A protein and the small-molecule ligand that binds it are described below.
Small molecule (SMILES): O=C(CCCC[C@@H]1SC[C@@H]2NC(=O)N[C@@H]21)NC1CCN(c2ccncc2)CC1

Sequence of chain 4.A:
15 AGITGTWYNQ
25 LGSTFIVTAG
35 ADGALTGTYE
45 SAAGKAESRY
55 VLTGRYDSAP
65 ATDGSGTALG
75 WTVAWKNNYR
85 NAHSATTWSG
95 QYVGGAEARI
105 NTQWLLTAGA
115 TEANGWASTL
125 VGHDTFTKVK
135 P

Binding-site contacts:
Ligand atom C28 contacts residue ALA112 of chain 2.A at 3.6 Å (hydrophobic).
Ligand atom C17 contacts residue LYS49 of chain 2.A at 3.6 Å.
Ligand atom O03 contacts residue SER27 of chain 2.A at 2.7 Å (h-bond).
Ligand atom S04 contacts residue TRP92 of chain 2.A at 3.7 Å.
Ligand atom C05 contacts residue SER45 of chain 2.A at 3.8 Å.
Ligand atom C16 contacts residue TRP79 of chain 2.A at 3.7 Å (hydrophobic).
Ligand atom C10 contacts residue TRP108 of chain 2.A at 3.8 Å (hydrophobic).
Ligand atom C05 contacts residue ASN23 of chain 2.A at 3.8 Å.
Ligand atom O03 contacts residue ASP128 of chain 2.A at 3.8 Å.
Ligand atom C20 contacts residue SER88 of chain 2.A at 3.6 Å.
Ligand atom C05 contacts residue LEU25 of chain 2.A at 3.6 Å (hydrophobic).
Ligand atom C25 contacts residue ALA112 of chain 2.A at 3.4 Å (hydrophobic).
Ligand atom C05 contacts residue ASP128 of chain 2.A at 3.7 Å.
Ligand atom C14 contacts residue SER45 of chain 2.A at 3.5 Å.
Ligand atom C05 contacts residue TYR43 of chain 2.A at 3.6 Å (hydrophobic).
Ligand atom N02 contacts residue LEU25 of chain 2.A at 3.7 Å.
Ligand atom N06 contacts residue SER45 of chain 2.A at 3.0 Å (h-bond).
Ligand atom N09 contacts residue SER88 of chain 2.A at 3.1 Å (h-bond).
Ligand atom C01 contacts residue TRP120 of chain 4.A at 3.6 Å (hydrophobic).
Ligand atom C23 contacts residue LYS49 of chain 2.A at 3.6 Å.
Ligand atom C14 contacts residue ALA47 of chain 2.A at 3.5 Å (hydrophobic).
Ligand atom C15 contacts residue LEU110 of chain 2.A at 3.8 Å (hydrophobic).
Ligand atom O07 contacts residue TRP120 of chain 4.A at 3.8 Å.
Ligand atom C15 contacts residue TRP79 of chain 2.A at 3.7 Å (hydrophobic).
Ligand atom C17 contacts residue TRP79 of chain 2.A at 3.6 Å (hydrophobic).
Ligand atom O07 contacts residue GLY48 of chain 2.A at 3.6 Å.
Ligand atom C24 contacts residue ALA112 of chain 2.A at 3.7 Å (hydrophobic).
Ligand atom O07 contacts residue LYS49 of chain 2.A at 2.9 Å (salt-bridge).
Ligand atom N13 contacts residue ALA121 of chain 2.A at 2.8 Å (h-bond).
Ligand atom C27 contacts residue ALA121 of chain 2.A at 3.3 Å (hydrophobic).
Ligand atom C20 contacts residue ALA86 of chain 2.A at 3.7 Å (hydrophobic).
Ligand atom N02 contacts residue ASP128 of chain 2.A at 2.8 Å (salt-bridge).
Ligand atom C12 contacts residue TRP108 of chain 2.A at 3.3 Å (hydrophobic).
Ligand atom O03 contacts residue ASN23 of chain 2.A at 3.0 Å (h-bond).
Ligand atom N13 contacts residue SER122 of chain 2.A at 3.8 Å.
Ligand atom C05 contacts residue SER27 of chain 2.A at 3.7 Å.
Ligand atom C08 contacts residue TRP120 of chain 4.A at 3.8 Å (hydrophobic).
Ligand atom S04 contacts residue TRP79 of chain 2.A at 3.6 Å.
Ligand atom O03 contacts residue TYR43 of chain 2.A at 2.7 Å (h-bond).
Ligand atom S04 contacts residue THR90 of chain 2.A at 3.4 Å (h-bond).

Sequence of chain 2.A:
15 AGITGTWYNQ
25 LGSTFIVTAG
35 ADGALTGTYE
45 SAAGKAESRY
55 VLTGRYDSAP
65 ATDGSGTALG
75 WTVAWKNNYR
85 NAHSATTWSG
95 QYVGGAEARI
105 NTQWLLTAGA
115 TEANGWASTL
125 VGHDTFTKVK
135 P